Binding-site contacts:
Ligand atom O5 contacts residue ASN93 of chain 1.A at 2.4 Å (h-bond).
Ligand atom C1 contacts residue ASN93 of chain 1.A at 1.4 Å.
Ligand atom C7 contacts residue GLU118 of chain 1.A at 4.2 Å.
Ligand atom C2 contacts residue ASN93 of chain 1.A at 2.5 Å.
Ligand atom C7 contacts residue ASN93 of chain 1.A at 3.4 Å.
Ligand atom C3 contacts residue ASN93 of chain 1.A at 3.8 Å.
Ligand atom C1 contacts residue HIS116 of chain 1.A at 4.4 Å.
Ligand atom O5 contacts residue HIS116 of chain 1.A at 4.2 Å.
Ligand atom O7 contacts residue GLU118 of chain 1.A at 3.5 Å (salt-bridge).
Ligand atom C8 contacts residue GLU118 of chain 1.A at 4.4 Å.
Ligand atom N2 contacts residue ASN93 of chain 1.A at 2.9 Å (h-bond).
Ligand atom C5 contacts residue ASN93 of chain 1.A at 3.7 Å.
Ligand atom C4 contacts residue ASN93 of chain 1.A at 4.2 Å.
Ligand atom O7 contacts residue ASN93 of chain 1.A at 3.5 Å (h-bond).

This protein binds this small molecule.
Small molecule (SMILES): CC(=O)N[C@@H]1[C@@H](O)[C@H](O)[C@@H](CO)O[C@H]1O

Sequence of chain 1.A:
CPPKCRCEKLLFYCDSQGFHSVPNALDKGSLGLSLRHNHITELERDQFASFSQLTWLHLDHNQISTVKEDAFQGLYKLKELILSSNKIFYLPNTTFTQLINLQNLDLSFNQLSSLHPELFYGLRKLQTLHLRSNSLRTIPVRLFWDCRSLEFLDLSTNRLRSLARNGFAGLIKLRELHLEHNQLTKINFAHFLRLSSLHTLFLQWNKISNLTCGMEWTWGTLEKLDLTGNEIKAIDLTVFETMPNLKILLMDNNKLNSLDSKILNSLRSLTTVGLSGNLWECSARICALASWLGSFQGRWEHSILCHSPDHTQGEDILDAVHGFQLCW